This protein binds this small molecule.
Small molecule (SMILES): CC(=O)N[C@@H]1[C@@H](O)[C@H](O)[C@@H](CO)O[C@H]1O

Binding-site contacts:
Ligand atom O7 contacts residue SER323 of chain 1.B at 3.2 Å (h-bond).
Ligand atom O7 contacts residue THR324 of chain 1.B at 3.5 Å.
Ligand atom N2 contacts residue SER323 of chain 1.B at 4.5 Å.
Ligand atom C7 contacts residue ASN295 of chain 1.B at 3.5 Å.
Ligand atom O5 contacts residue ILE293 of chain 1.B at 3.6 Å.
Ligand atom C1 contacts residue ILE293 of chain 1.B at 3.8 Å (hydrophobic).
Ligand atom C4 contacts residue ASN295 of chain 1.B at 4.2 Å.
Ligand atom C2 contacts residue ASN295 of chain 1.B at 2.4 Å.
Ligand atom C6 contacts residue ARG570 of chain 1.B at 4.2 Å.
Ligand atom O7 contacts residue ASN295 of chain 1.B at 3.8 Å.
Ligand atom N2 contacts residue ASN295 of chain 1.B at 2.8 Å (h-bond).
Ligand atom O5 contacts residue ASN295 of chain 1.B at 2.4 Å (h-bond).
Ligand atom C5 contacts residue ILE293 of chain 1.B at 4.3 Å (hydrophobic).
Ligand atom C3 contacts residue ASN295 of chain 1.B at 3.7 Å.
Ligand atom C1 contacts residue ASN295 of chain 1.B at 1.5 Å.
Ligand atom C5 contacts residue ASN295 of chain 1.B at 3.7 Å.
Ligand atom C8 contacts residue MET322 of chain 1.B at 3.7 Å (hydrophobic).
Ligand atom C8 contacts residue SER323 of chain 1.B at 3.9 Å.
Ligand atom O6 contacts residue ARG570 of chain 1.B at 3.6 Å.
Ligand atom C7 contacts residue SER323 of chain 1.B at 3.6 Å.

Sequence of chain 1.B:
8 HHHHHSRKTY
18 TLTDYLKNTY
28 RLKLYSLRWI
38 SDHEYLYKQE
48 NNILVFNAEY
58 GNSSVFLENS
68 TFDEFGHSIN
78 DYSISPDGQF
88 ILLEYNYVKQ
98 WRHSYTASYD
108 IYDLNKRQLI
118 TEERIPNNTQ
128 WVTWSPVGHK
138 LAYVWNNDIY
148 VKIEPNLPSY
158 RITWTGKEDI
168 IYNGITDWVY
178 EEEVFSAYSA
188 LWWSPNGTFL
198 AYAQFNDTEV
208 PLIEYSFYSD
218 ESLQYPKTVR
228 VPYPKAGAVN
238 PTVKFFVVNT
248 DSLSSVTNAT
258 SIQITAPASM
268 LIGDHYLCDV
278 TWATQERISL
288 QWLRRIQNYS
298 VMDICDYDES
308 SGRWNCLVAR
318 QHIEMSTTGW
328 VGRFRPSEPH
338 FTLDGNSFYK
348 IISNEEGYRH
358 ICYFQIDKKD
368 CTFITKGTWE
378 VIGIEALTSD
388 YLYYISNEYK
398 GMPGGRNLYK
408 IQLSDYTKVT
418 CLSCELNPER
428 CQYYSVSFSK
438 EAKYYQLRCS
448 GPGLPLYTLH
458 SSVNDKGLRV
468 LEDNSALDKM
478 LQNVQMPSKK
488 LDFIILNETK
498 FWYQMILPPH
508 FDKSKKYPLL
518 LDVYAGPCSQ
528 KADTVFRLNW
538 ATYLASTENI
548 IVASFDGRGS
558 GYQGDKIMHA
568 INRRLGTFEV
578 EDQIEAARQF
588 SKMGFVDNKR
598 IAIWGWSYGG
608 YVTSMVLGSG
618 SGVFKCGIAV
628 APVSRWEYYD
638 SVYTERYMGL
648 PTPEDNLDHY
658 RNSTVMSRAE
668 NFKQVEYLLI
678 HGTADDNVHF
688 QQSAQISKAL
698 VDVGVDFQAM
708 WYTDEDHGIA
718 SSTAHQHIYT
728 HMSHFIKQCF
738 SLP